This protein binds this small molecule.
Small molecule (SMILES): CC(=O)N[C@@H]1[C@@H](O)[C@H](O)[C@@H](CO)O[C@H]1O

Sequence of chain 2.A:
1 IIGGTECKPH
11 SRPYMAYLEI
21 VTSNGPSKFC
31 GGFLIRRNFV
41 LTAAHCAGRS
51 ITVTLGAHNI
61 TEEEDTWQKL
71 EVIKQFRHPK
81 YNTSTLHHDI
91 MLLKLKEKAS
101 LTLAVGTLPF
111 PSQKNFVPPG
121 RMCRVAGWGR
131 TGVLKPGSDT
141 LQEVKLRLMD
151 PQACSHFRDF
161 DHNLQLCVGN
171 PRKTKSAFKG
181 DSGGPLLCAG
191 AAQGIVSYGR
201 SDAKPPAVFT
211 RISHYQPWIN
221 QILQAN

Binding-site contacts:
Ligand atom C6 contacts residue THR85 of chain 2.A at 3.9 Å.
Ligand atom C3 contacts residue ASN82 of chain 2.A at 3.9 Å.
Ligand atom O7 contacts residue ASN82 of chain 2.A at 4.4 Å.
Ligand atom C7 contacts residue ASN82 of chain 2.A at 4.0 Å.
Ligand atom C4 contacts residue ASN82 of chain 2.A at 4.4 Å.
Ligand atom C2 contacts residue ASN82 of chain 2.A at 2.5 Å.
Ligand atom N2 contacts residue ASN82 of chain 2.A at 2.8 Å (h-bond).
Ligand atom C1 contacts residue THR85 of chain 2.A at 4.3 Å.
Ligand atom C5 contacts residue ASN82 of chain 2.A at 3.6 Å.
Ligand atom O5 contacts residue THR85 of chain 2.A at 3.9 Å.
Ligand atom C1 contacts residue ASN82 of chain 2.A at 1.4 Å.
Ligand atom O5 contacts residue ASN82 of chain 2.A at 2.5 Å (h-bond).
Ligand atom C5 contacts residue THR85 of chain 2.A at 4.3 Å.
Ligand atom O6 contacts residue THR85 of chain 2.A at 4.5 Å.